Binding-site contacts:
Ligand atom CAQ contacts residue ILE216 of chain 1.K at 4.3 Å (hydrophobic).
Ligand atom NAO contacts residue ILE216 of chain 1.K at 3.9 Å.
Ligand atom N1 contacts residue ILE102 of chain 1.K at 2.8 Å (h-bond).
Ligand atom CAC contacts residue ILE216 of chain 1.K at 4.3 Å (hydrophobic).
Ligand atom CAG contacts residue THR106 of chain 1.K at 4.4 Å.
Ligand atom NAD contacts residue ILE102 of chain 1.K at 2.7 Å (h-bond).
Ligand atom CAA contacts residue PHE54 of chain 1.K at 3.5 Å (hydrophobic).
Ligand atom CAE contacts residue ASP32 of chain 1.K at 3.7 Å.
Ligand atom CAB contacts residue ILE41 of chain 1.K at 4.2 Å (hydrophobic).
Ligand atom N1 contacts residue PHE54 of chain 1.K at 4.1 Å.
Ligand atom CAF contacts residue ASP32 of chain 1.K at 3.2 Å.
Ligand atom NAW contacts residue ILE216 of chain 1.K at 4.0 Å.
Ligand atom C6 contacts residue ILE216 of chain 1.K at 4.2 Å (hydrophobic).
Ligand atom N3 contacts residue ILE216 of chain 1.K at 4.0 Å.
Ligand atom C2 contacts residue PRO83 of chain 1.K at 3.5 Å (hydrophobic).
Ligand atom CAC contacts residue LYS56 of chain 1.K at 4.3 Å.
Ligand atom C2 contacts residue ILE102 of chain 1.K at 3.6 Å (hydrophobic).
Ligand atom C2 contacts residue ALA101 of chain 1.K at 4.0 Å (hydrophobic).
Ligand atom C6 contacts residue PHE54 of chain 1.K at 3.8 Å (hydrophobic).
Ligand atom CAA contacts residue LYS56 of chain 1.K at 4.2 Å.
Ligand atom NAW contacts residue PHE54 of chain 1.K at 4.0 Å.
Ligand atom C2 contacts residue PHE54 of chain 1.K at 4.0 Å (hydrophobic).
Ligand atom C5 contacts residue PHE54 of chain 1.K at 3.6 Å (hydrophobic).
Ligand atom N3 contacts residue PHE54 of chain 1.K at 3.7 Å.
Ligand atom N1 contacts residue THR100 of chain 1.K at 4.2 Å.
Ligand atom C6 contacts residue ILE102 of chain 1.K at 3.6 Å (hydrophobic).
Ligand atom N1 contacts residue ILE216 of chain 1.K at 4.0 Å.
Ligand atom CAR contacts residue PHE54 of chain 1.K at 4.1 Å (hydrophobic).
Ligand atom N1 contacts residue ALA101 of chain 1.K at 3.7 Å.
Ligand atom N3 contacts residue PRO83 of chain 1.K at 4.1 Å.
Ligand atom C2 contacts residue THR100 of chain 1.K at 3.6 Å.
Ligand atom C5 contacts residue ILE216 of chain 1.K at 4.1 Å (hydrophobic).
Ligand atom CAI contacts residue ILE206 of chain 1.K at 4.3 Å (hydrophobic).
Ligand atom C4 contacts residue ILE216 of chain 1.K at 4.1 Å (hydrophobic).
Ligand atom CAR contacts residue ILE216 of chain 1.K at 3.8 Å (hydrophobic).
Ligand atom C4 contacts residue PHE54 of chain 1.K at 3.6 Å (hydrophobic).
Ligand atom NAO contacts residue PHE54 of chain 1.K at 4.1 Å.
Ligand atom CAL contacts residue ASP32 of chain 1.K at 4.2 Å.
Ligand atom N1 contacts residue PRO83 of chain 1.K at 4.4 Å.
Ligand atom C2 contacts residue ILE216 of chain 1.K at 3.9 Å (hydrophobic).

Sequence of chain 1.K:
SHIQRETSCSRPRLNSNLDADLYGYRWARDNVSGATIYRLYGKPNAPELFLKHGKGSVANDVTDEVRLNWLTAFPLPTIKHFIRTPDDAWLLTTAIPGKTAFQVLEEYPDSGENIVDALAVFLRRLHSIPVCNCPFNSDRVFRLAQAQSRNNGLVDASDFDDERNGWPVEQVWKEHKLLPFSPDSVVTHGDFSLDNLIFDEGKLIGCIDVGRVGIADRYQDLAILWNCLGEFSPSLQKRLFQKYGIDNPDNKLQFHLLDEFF

The protein below binds the small molecule below.
Small molecule (SMILES): CC(C)(C)n1nc(-c2cccc3ccccc23)c2c(N)ncnc21